Binding-site contacts:
Ligand atom C24 contacts residue GLU77 of chain 1.A at 3.6 Å.
Ligand atom C25 contacts residue GLN113 of chain 1.A at 3.3 Å.
Ligand atom C27 contacts residue TYR78 of chain 1.A at 3.8 Å (hydrophobic).
Ligand atom C02 contacts residue CYS26 of chain 1.A at 3.1 Å (hydrophobic).
Ligand atom C12 contacts residue ALA73 of chain 1.A at 3.4 Å (hydrophobic).
Ligand atom C07 contacts residue TYR110 of chain 1.A at 3.6 Å (hydrophobic).
Ligand atom C08 contacts residue GLY74 of chain 1.A at 3.4 Å.
Ligand atom C06 contacts residue TYR110 of chain 1.A at 3.8 Å (hydrophobic).
Ligand atom C20 contacts residue ARG82 of chain 1.A at 3.7 Å.
Ligand atom C02 contacts residue PRO48 of chain 1.A at 3.6 Å (hydrophobic).
Ligand atom C12 contacts residue ARG82 of chain 1.A at 3.6 Å.
Ligand atom O23 contacts residue ARG116 of chain 1.A at 3.6 Å.
Ligand atom C14 contacts residue ARG82 of chain 1.A at 3.6 Å.
Ligand atom O13 contacts residue ARG82 of chain 1.A at 3.3 Å.
Ligand atom N09 contacts residue ALA73 of chain 1.A at 2.9 Å (h-bond).
Ligand atom O23 contacts residue ARG82 of chain 1.A at 3.3 Å (salt-bridge).
Ligand atom N09 contacts residue GLY74 of chain 1.A at 3.6 Å.
Ligand atom C01 contacts residue CYS26 of chain 1.A at 1.8 Å (hydrophobic).
Ligand atom O04 contacts residue LYS30 of chain 1.A at 2.7 Å (salt-bridge).
Ligand atom O13 contacts residue GLN75 of chain 1.A at 3.7 Å.
Ligand atom C10 contacts residue ALA73 of chain 1.A at 3.6 Å (hydrophobic).
Ligand atom BR18 contacts residue ILE114 of chain 1.A at 3.5 Å.
Ligand atom O04 contacts residue GDP1 of chain 1.E at 3.7 Å.
Ligand atom C26 contacts residue GLN113 of chain 1.A at 3.6 Å.
Ligand atom O11 contacts residue TYR110 of chain 1.A at 3.1 Å (h-bond).
Ligand atom C22 contacts residue GLN113 of chain 1.A at 3.7 Å.
Ligand atom C01 contacts residue PRO48 of chain 1.A at 3.7 Å (hydrophobic).
Ligand atom O04 contacts residue CYS26 of chain 1.A at 3.7 Å.
Ligand atom C10 contacts residue GLN75 of chain 1.A at 3.8 Å.
Ligand atom C22 contacts residue ARG82 of chain 1.A at 3.4 Å.
Ligand atom N05 contacts residue CYS26 of chain 1.A at 3.8 Å.
Ligand atom N21 contacts residue ARG82 of chain 1.A at 3.6 Å (salt-bridge).
Ligand atom C15 contacts residue ARG82 of chain 1.A at 3.5 Å.
Ligand atom C03 contacts residue CYS26 of chain 1.A at 3.6 Å (hydrophobic).
Ligand atom C24 contacts residue GLN113 of chain 1.A at 3.6 Å.
Ligand atom O23 contacts residue GLN113 of chain 1.A at 3.5 Å (h-bond).
Ligand atom O29 contacts residue GLU77 of chain 1.A at 3.6 Å (salt-bridge).
Ligand atom C12 contacts residue GLN75 of chain 1.A at 3.3 Å.
Ligand atom C06 contacts residue GLY24 of chain 1.A at 3.2 Å.
Ligand atom C03 contacts residue LYS30 of chain 1.A at 3.7 Å.

The protein below binds the small molecule below.
Small molecule (SMILES): CCC(=O)N1CC(NC(=O)COc2ccc(Br)cc2NC(=O)c2cc(C)no2)C1

Sequence of chain 1.A:
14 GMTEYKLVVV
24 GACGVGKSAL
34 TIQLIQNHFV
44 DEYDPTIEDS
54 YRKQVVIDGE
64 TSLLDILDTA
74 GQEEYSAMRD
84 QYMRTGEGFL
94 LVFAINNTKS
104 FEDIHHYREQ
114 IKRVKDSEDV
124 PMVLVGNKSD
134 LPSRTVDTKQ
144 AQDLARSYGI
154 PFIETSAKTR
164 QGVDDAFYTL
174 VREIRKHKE